This small molecule binds to this protein.
Small molecule (SMILES): NCCc1c[nH]c2ccc(O)cc12

Sequence of chain 2.FA:
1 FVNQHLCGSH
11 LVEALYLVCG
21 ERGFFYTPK

Sequence of chain 2.EA:
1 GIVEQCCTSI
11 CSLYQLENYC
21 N

Sequence of chain 3.CA:
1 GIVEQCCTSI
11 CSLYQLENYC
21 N

Sequence of chain 3.DA:
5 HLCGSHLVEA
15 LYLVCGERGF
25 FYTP

Binding-site contacts:
Ligand atom CZ2 contacts residue TYR14 of chain 3.CA at 3.8 Å (hydrophobic).
Ligand atom NZ contacts residue GLU17 of chain 2.EA at 2.7 Å (salt-bridge).
Ligand atom CH2 contacts residue LEU13 of chain 3.CA at 4.1 Å (hydrophobic).
Ligand atom NE1 contacts residue LEU13 of chain 2.EA at 4.3 Å.
Ligand atom CE2 contacts residue TYR14 of chain 3.CA at 3.7 Å (hydrophobic).
Ligand atom CG contacts residue GLU17 of chain 2.EA at 4.3 Å.
Ligand atom NE1 contacts residue LEU13 of chain 3.CA at 4.2 Å.
Ligand atom CZ2 contacts residue LEU13 of chain 3.CA at 3.8 Å (hydrophobic).
Ligand atom CA contacts residue TYR14 of chain 2.EA at 3.3 Å (hydrophobic).
Ligand atom CD2 contacts residue LEU13 of chain 2.EA at 3.7 Å (hydrophobic).
Ligand atom CD1 contacts residue GLU17 of chain 2.EA at 4.2 Å.
Ligand atom CZ3 contacts residue LEU13 of chain 2.EA at 3.7 Å (hydrophobic).
Ligand atom CD1 contacts residue VAL18 of chain 2.FA at 4.4 Å (hydrophobic).
Ligand atom CZ2 contacts residue LEU13 of chain 2.EA at 3.6 Å (hydrophobic).
Ligand atom CE2 contacts residue LEU13 of chain 2.EA at 3.7 Å (hydrophobic).
Ligand atom NE1 contacts residue TYR14 of chain 3.CA at 3.8 Å.
Ligand atom CE3 contacts residue TYR14 of chain 2.EA at 4.2 Å (hydrophobic).
Ligand atom CZ3 contacts residue TYR14 of chain 3.CA at 4.3 Å (hydrophobic).
Ligand atom CG contacts residue TYR14 of chain 3.CA at 3.9 Å (hydrophobic).
Ligand atom CD1 contacts residue LEU13 of chain 2.EA at 4.3 Å (hydrophobic).
Ligand atom NZ contacts residue TYR14 of chain 2.EA at 4.4 Å.
Ligand atom CH2 contacts residue VAL18 of chain 3.DA at 4.4 Å (hydrophobic).
Ligand atom CB contacts residue LEU13 of chain 2.EA at 3.9 Å (hydrophobic).
Ligand atom CH2 contacts residue LEU13 of chain 2.EA at 3.7 Å (hydrophobic).
Ligand atom CA contacts residue TYR14 of chain 3.CA at 4.0 Å (hydrophobic).
Ligand atom CD2 contacts residue TYR14 of chain 3.CA at 3.8 Å (hydrophobic).
Ligand atom CB contacts residue TYR14 of chain 2.EA at 3.9 Å (hydrophobic).
Ligand atom CH2 contacts residue GLU17 of chain 3.CA at 3.7 Å.
Ligand atom OH contacts residue GLU17 of chain 3.CA at 2.6 Å (salt-bridge).
Ligand atom NZ contacts residue TYR14 of chain 3.CA at 3.0 Å (h-bond).
Ligand atom CE2 contacts residue LEU13 of chain 3.CA at 4.3 Å (hydrophobic).
Ligand atom CD1 contacts residue TYR14 of chain 3.CA at 3.6 Å (hydrophobic).
Ligand atom CZ3 contacts residue GLU17 of chain 3.CA at 3.6 Å.
Ligand atom CE3 contacts residue LEU13 of chain 2.EA at 3.8 Å (hydrophobic).
Ligand atom CB contacts residue GLU17 of chain 2.EA at 3.5 Å.
Ligand atom OH contacts residue LEU13 of chain 2.EA at 4.4 Å.
Ligand atom CH2 contacts residue TYR14 of chain 3.CA at 3.9 Å (hydrophobic).
Ligand atom CG contacts residue LEU13 of chain 2.EA at 3.8 Å (hydrophobic).
Ligand atom CA contacts residue GLU17 of chain 2.EA at 3.4 Å.
Ligand atom CE3 contacts residue TYR14 of chain 3.CA at 4.1 Å (hydrophobic).